Sequence of chain 1.B:
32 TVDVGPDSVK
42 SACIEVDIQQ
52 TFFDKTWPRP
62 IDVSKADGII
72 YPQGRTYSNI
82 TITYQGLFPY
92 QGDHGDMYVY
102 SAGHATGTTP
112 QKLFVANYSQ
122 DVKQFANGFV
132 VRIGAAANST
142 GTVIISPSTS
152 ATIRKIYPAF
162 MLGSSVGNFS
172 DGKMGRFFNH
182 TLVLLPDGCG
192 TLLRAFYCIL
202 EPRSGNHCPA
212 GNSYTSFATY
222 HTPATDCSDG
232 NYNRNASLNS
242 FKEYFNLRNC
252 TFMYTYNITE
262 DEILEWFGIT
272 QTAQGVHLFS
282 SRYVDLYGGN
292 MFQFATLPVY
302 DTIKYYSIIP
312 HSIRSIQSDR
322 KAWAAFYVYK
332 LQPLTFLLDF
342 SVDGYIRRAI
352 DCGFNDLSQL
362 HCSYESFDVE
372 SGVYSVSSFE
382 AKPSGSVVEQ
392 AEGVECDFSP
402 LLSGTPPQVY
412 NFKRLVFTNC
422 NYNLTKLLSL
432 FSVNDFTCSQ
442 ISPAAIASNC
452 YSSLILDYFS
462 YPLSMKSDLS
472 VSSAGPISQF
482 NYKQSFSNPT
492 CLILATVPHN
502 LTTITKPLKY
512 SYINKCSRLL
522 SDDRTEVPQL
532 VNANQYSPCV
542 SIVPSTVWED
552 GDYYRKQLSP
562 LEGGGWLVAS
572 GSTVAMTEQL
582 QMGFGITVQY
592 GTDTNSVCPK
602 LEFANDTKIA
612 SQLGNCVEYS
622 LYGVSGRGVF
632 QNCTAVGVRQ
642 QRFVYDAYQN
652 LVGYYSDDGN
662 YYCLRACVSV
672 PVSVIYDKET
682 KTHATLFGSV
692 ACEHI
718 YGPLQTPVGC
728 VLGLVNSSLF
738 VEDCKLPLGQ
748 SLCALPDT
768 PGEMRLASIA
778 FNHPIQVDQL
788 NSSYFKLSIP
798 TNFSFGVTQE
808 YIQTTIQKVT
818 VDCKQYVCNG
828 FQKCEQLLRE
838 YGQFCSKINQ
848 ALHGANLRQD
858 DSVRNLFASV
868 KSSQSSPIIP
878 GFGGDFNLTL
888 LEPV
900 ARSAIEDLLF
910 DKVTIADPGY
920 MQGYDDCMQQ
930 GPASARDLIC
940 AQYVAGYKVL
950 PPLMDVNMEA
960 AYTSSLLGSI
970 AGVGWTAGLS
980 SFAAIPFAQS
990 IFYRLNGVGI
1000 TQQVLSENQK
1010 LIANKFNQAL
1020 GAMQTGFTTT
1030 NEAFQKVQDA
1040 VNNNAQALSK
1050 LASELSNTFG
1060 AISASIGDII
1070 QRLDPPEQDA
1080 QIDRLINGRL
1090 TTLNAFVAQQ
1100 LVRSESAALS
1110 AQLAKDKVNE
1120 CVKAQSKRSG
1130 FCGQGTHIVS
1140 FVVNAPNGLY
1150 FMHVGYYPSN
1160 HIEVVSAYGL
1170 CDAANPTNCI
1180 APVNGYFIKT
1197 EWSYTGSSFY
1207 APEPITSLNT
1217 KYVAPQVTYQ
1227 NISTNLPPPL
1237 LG

Binding-site contacts:
Ligand atom C1 contacts residue ASN80 of chain 1.B at 1.4 Å.
Ligand atom C8 contacts residue VAL343 of chain 1.B at 3.8 Å (hydrophobic).
Ligand atom C3 contacts residue ASN80 of chain 1.B at 3.8 Å.
Ligand atom C4 contacts residue ASN80 of chain 1.B at 4.3 Å.
Ligand atom C7 contacts residue ASN80 of chain 1.B at 3.5 Å.
Ligand atom N2 contacts residue VAL343 of chain 1.B at 3.9 Å.
Ligand atom C5 contacts residue ASN80 of chain 1.B at 3.7 Å.
Ligand atom O7 contacts residue ASN80 of chain 1.B at 3.6 Å.
Ligand atom C6 contacts residue SER933 of chain 1.B at 4.2 Å.
Ligand atom C2 contacts residue ASN80 of chain 1.B at 2.5 Å.
Ligand atom O5 contacts residue ASN80 of chain 1.B at 2.4 Å (h-bond).
Ligand atom N2 contacts residue ASN80 of chain 1.B at 3.0 Å (h-bond).
Ligand atom C7 contacts residue VAL343 of chain 1.B at 4.0 Å (hydrophobic).

The small molecule below binds the protein below.
Small molecule (SMILES): CC(=O)N[C@H]1[C@H](O[C@H]2[C@H](O)[C@@H](NC(C)=O)CO[C@@H]2CO)O[C@H](CO)[C@@H](O)[C@@H]1O